Binding-site contacts:
Ligand atom C14 contacts residue TRP40 of chain 1.A at 3.6 Å (hydrophobic).
Ligand atom N17 contacts residue PRO41 of chain 1.A at 3.7 Å.
Ligand atom C14 contacts residue GLN44 of chain 1.A at 3.4 Å.
Ligand atom C3 contacts residue TRP40 of chain 1.A at 3.3 Å (hydrophobic).
Ligand atom C11 contacts residue TRP40 of chain 1.A at 3.6 Å (hydrophobic).
Ligand atom C6 contacts residue TRP40 of chain 1.A at 3.4 Å (hydrophobic).
Ligand atom C12 contacts residue GLN44 of chain 1.A at 3.9 Å.
Ligand atom C20 contacts residue PRO41 of chain 1.A at 3.4 Å (hydrophobic).
Ligand atom C9 contacts residue LEU51 of chain 1.A at 4.1 Å (hydrophobic).
Ligand atom C13 contacts residue PRO41 of chain 1.A at 4.0 Å (hydrophobic).
Ligand atom C4 contacts residue TRP40 of chain 1.A at 3.4 Å (hydrophobic).
Ligand atom C22 contacts residue VAL46 of chain 1.A at 3.8 Å (hydrophobic).
Ligand atom N7 contacts residue TRP40 of chain 1.A at 3.9 Å.
Ligand atom C1 contacts residue TRP40 of chain 1.A at 3.4 Å (hydrophobic).
Ligand atom C22 contacts residue PRO41 of chain 1.A at 4.1 Å (hydrophobic).
Ligand atom C20 contacts residue ILE105 of chain 1.A at 4.1 Å (hydrophobic).
Ligand atom C2 contacts residue TRP40 of chain 1.A at 3.4 Å (hydrophobic).
Ligand atom C20 contacts residue VAL46 of chain 1.A at 4.0 Å (hydrophobic).
Ligand atom O27 contacts residue TYR56 of chain 1.A at 4.1 Å.
Ligand atom C28 contacts residue PRO41 of chain 1.A at 3.9 Å (hydrophobic).
Ligand atom N17 contacts residue LEU51 of chain 1.A at 3.9 Å.
Ligand atom C14 contacts residue PRO41 of chain 1.A at 3.7 Å (hydrophobic).
Ligand atom N5 contacts residue TRP40 of chain 1.A at 3.4 Å.
Ligand atom C28 contacts residue PHE42 of chain 1.A at 3.8 Å (hydrophobic).
Ligand atom N25 contacts residue LEU53 of chain 1.A at 3.9 Å.
Ligand atom C26 contacts residue LEU53 of chain 1.A at 3.9 Å (hydrophobic).
Ligand atom C11 contacts residue LEU51 of chain 1.A at 3.8 Å (hydrophobic).
Ligand atom C22 contacts residue ILE105 of chain 1.A at 4.0 Å (hydrophobic).
Ligand atom N25 contacts residue LEU51 of chain 1.A at 4.0 Å.
Ligand atom C12 contacts residue TRP40 of chain 1.A at 3.7 Å (hydrophobic).
Ligand atom O27 contacts residue ASN99 of chain 1.A at 3.0 Å (h-bond).
Ligand atom C26 contacts residue ASN99 of chain 1.A at 3.4 Å.
Ligand atom C24 contacts residue ASN99 of chain 1.A at 4.0 Å.
Ligand atom C9 contacts residue TRP40 of chain 1.A at 3.6 Å (hydrophobic).
Ligand atom C26 contacts residue TYR98 of chain 1.A at 3.9 Å (hydrophobic).
Ligand atom C10 contacts residue TRP40 of chain 1.A at 3.8 Å (hydrophobic).
Ligand atom C13 contacts residue TRP40 of chain 1.A at 3.9 Å (hydrophobic).
Ligand atom C19 contacts residue LEU51 of chain 1.A at 4.0 Å (hydrophobic).
Ligand atom C28 contacts residue VAL46 of chain 1.A at 3.7 Å (hydrophobic).
Ligand atom N18 contacts residue LEU51 of chain 1.A at 3.5 Å.

Sequence of chain 1.A:
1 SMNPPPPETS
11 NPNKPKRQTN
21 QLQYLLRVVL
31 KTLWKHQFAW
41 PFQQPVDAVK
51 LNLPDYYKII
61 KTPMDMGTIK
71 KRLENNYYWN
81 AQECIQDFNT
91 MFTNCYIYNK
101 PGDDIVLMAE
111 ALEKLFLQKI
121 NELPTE

This small molecule binds to this protein.
Small molecule (SMILES): Cc1cc(/N=N/c2ccc(S(=O)(=O)Nc3ccccn3)cc2)c(N)c(C)c1O